Sequence of chain 1.A:
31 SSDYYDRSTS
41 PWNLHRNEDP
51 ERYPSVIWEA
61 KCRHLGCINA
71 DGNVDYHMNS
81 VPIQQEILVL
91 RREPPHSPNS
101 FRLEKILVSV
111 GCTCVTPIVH

Sequence of chain 2.B:
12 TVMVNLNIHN

A small-molecule ligand and the protein it binds are described below.
Small molecule (SMILES): CC[C@H](C)[C@H](N)C(=O)N[C@@H](CC1=NC=NC1)C(=O)N[C@H](C(=O)N[C@H](C(=O)N[C@H](C(=O)N1CCC[C@H]1C(=O)N[C@@H](C)C(=O)N[C@@H](CC(=O)O)C(=O)N[C@@H](CC(C)C)C(=O)N[C@@H](CC1=CN=C2CC=CC=C12)C(=O)N[C@@H](CC(=O)O)C(=O)N[C@@H](CC1=CN=C2C=CC=CC12)C(=O)N[C@H](C(=O)N[C@H](C=O)CC(N)=O)[C@@H](C)CC)[C@@H](C)CC)[C@@H](C)O)C(C)C

Sequence of chain 2.A:
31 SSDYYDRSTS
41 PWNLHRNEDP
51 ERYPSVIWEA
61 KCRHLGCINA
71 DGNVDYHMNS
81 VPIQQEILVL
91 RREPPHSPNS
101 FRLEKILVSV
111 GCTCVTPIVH

Binding-site contacts:
Ligand atom C contacts residue ASN16 of chain 2.B at 3.5 Å.
Ligand atom CB contacts residue MET14 of chain 2.B at 3.5 Å (hydrophobic).
Ligand atom CG contacts residue TYR53 of chain 1.A at 3.5 Å (hydrophobic).
Ligand atom CA contacts residue PHE101 of chain 2.A at 3.4 Å (hydrophobic).
Ligand atom O contacts residue VAL15 of chain 2.B at 3.4 Å.
Ligand atom OD2 contacts residue LYS105 of chain 2.A at 2.8 Å (salt-bridge).
Ligand atom CZ3 contacts residue PHE101 of chain 1.A at 3.6 Å (hydrophobic).
Ligand atom O contacts residue LEU103 of chain 2.A at 2.8 Å (h-bond).
Ligand atom CB contacts residue TYR53 of chain 1.A at 3.4 Å (hydrophobic).
Ligand atom ND1 contacts residue ASN16 of chain 2.B at 3.0 Å (h-bond).
Ligand atom CE1 contacts residue ASN16 of chain 2.B at 3.6 Å.
Ligand atom CA contacts residue ASN16 of chain 2.B at 3.1 Å.
Ligand atom CD contacts residue LEU103 of chain 2.A at 3.4 Å (hydrophobic).
Ligand atom CG2 contacts residue ASN18 of chain 2.B at 3.6 Å.
Ligand atom CZ2 contacts residue GLU51 of chain 1.A at 3.3 Å.
Ligand atom N contacts residue ASN18 of chain 2.B at 3.1 Å (h-bond).
Ligand atom OD2 contacts residue TYR53 of chain 1.A at 3.2 Å (h-bond).
Ligand atom CG2 contacts residue ASN99 of chain 2.A at 3.4 Å.
Ligand atom N contacts residue PHE101 of chain 2.A at 2.8 Å (h-bond).
Ligand atom O contacts residue MET14 of chain 2.B at 3.2 Å (h-bond).
Ligand atom CA contacts residue ASN18 of chain 2.B at 3.3 Å.
Ligand atom C contacts residue PHE101 of chain 2.A at 3.5 Å (hydrophobic).
Ligand atom O contacts residue ILE19 of chain 2.B at 3.4 Å.
Ligand atom O contacts residue PHE101 of chain 2.A at 3.0 Å (h-bond).
Ligand atom O contacts residue HIS20 of chain 2.B at 3.4 Å (h-bond).
Ligand atom N contacts residue MET14 of chain 2.B at 2.8 Å (h-bond).
Ligand atom NE1 contacts residue ARG52 of chain 1.A at 3.4 Å (salt-bridge).
Ligand atom N contacts residue ASN16 of chain 2.B at 2.9 Å (h-bond).
Ligand atom O contacts residue ARG102 of chain 2.A at 3.3 Å.
Ligand atom NE1 contacts residue PRO50 of chain 1.A at 3.1 Å (h-bond).
Ligand atom O contacts residue ASN18 of chain 2.B at 3.0 Å (h-bond).
Ligand atom CA contacts residue ASN99 of chain 2.A at 3.3 Å.
Ligand atom N contacts residue ASN99 of chain 2.A at 3.0 Å (h-bond).
Ligand atom O contacts residue ASN16 of chain 2.B at 2.9 Å (h-bond).
Ligand atom O contacts residue SER100 of chain 2.A at 3.1 Å.
Ligand atom CG contacts residue LEU103 of chain 2.A at 3.6 Å (hydrophobic).
Ligand atom CG2 contacts residue ILE19 of chain 2.B at 3.5 Å (hydrophobic).
Ligand atom O contacts residue LEU17 of chain 2.B at 3.1 Å.
Ligand atom CB contacts residue HIS20 of chain 2.B at 3.5 Å.
Ligand atom CA contacts residue MET14 of chain 2.B at 3.4 Å (hydrophobic).